Binding-site contacts:
Ligand atom BR contacts residue CYS86 of chain 1.A at 3.6 Å.
Ligand atom C13 contacts residue GLU84 of chain 1.A at 3.6 Å.
Ligand atom C5 contacts residue LEU136 of chain 1.A at 3.7 Å (hydrophobic).
Ligand atom C4 contacts residue GLY15 of chain 1.A at 3.7 Å.
Ligand atom N6 contacts residue ASP147 of chain 1.A at 3.4 Å.
Ligand atom C12 contacts residue ALA35 of chain 1.A at 3.8 Å (hydrophobic).
Ligand atom C1 contacts residue GLU90 of chain 1.A at 3.5 Å.
Ligand atom C9 contacts residue GLY89 of chain 1.A at 3.8 Å.
Ligand atom C4 contacts residue LEU14 of chain 1.A at 3.7 Å (hydrophobic).
Ligand atom O2 contacts residue TYR85 of chain 1.A at 3.3 Å.
Ligand atom O1 contacts residue GLU133 of chain 1.A at 2.9 Å (salt-bridge).
Ligand atom C12 contacts residue GLU84 of chain 1.A at 3.8 Å.
Ligand atom C13 contacts residue LEU136 of chain 1.A at 3.4 Å (hydrophobic).
Ligand atom C16 contacts residue SER146 of chain 1.A at 3.7 Å.
Ligand atom N3 contacts residue LEU136 of chain 1.A at 3.5 Å.
Ligand atom C9 contacts residue CYS86 of chain 1.A at 3.8 Å (hydrophobic).
Ligand atom C14 contacts residue GLU84 of chain 1.A at 3.4 Å.
Ligand atom C17 contacts residue LEU83 of chain 1.A at 3.8 Å (hydrophobic).
Ligand atom O2 contacts residue GLU84 of chain 1.A at 3.8 Å.
Ligand atom N5 contacts residue LEU136 of chain 1.A at 3.5 Å.
Ligand atom C3 contacts residue TYR19 of chain 1.A at 3.8 Å (hydrophobic).
Ligand atom N4 contacts residue LEU83 of chain 1.A at 3.5 Å.
Ligand atom C12 contacts residue CYS86 of chain 1.A at 3.8 Å (hydrophobic).
Ligand atom C10 contacts residue CYS86 of chain 1.A at 3.4 Å (hydrophobic).
Ligand atom C3 contacts residue VAL22 of chain 1.A at 3.7 Å (hydrophobic).
Ligand atom C15 contacts residue SER146 of chain 1.A at 3.3 Å.
Ligand atom N4 contacts residue SER146 of chain 1.A at 3.5 Å (h-bond).
Ligand atom C17 contacts residue SER146 of chain 1.A at 3.5 Å.
Ligand atom N6 contacts residue LYS37 of chain 1.A at 3.1 Å (salt-bridge).
Ligand atom O2 contacts residue CYS86 of chain 1.A at 2.9 Å (h-bond).
Ligand atom N3 contacts residue ALA35 of chain 1.A at 3.4 Å.
Ligand atom C5 contacts residue GLU90 of chain 1.A at 3.5 Å.
Ligand atom N3 contacts residue GLU84 of chain 1.A at 2.9 Å (salt-bridge).
Ligand atom C14 contacts residue VAL67 of chain 1.A at 3.6 Å (hydrophobic).
Ligand atom N4 contacts residue VAL67 of chain 1.A at 3.6 Å.
Ligand atom BR contacts residue SER87 of chain 1.A at 3.5 Å.
Ligand atom C7 contacts residue LEU14 of chain 1.A at 3.4 Å (hydrophobic).
Ligand atom N2 contacts residue LEU136 of chain 1.A at 3.7 Å.
Ligand atom C12 contacts residue LEU136 of chain 1.A at 3.8 Å (hydrophobic).
Ligand atom O1 contacts residue GLU90 of chain 1.A at 2.7 Å (salt-bridge).

The protein below binds the small molecule below.
Small molecule (SMILES): N#Cc1cnc(NC(=O)Nc2cc(Br)ccc2N2CCC[C@@H](O)C2)cn1

Sequence of chain 1.A:
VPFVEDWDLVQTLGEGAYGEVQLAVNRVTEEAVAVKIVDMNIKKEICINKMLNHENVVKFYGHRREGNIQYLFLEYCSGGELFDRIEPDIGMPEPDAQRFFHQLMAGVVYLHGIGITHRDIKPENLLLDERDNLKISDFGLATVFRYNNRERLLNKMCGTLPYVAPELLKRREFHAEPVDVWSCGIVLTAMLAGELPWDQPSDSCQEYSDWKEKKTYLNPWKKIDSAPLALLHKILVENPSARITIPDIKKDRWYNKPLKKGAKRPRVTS